This small molecule binds to this protein.
Small molecule (SMILES): N[C@H](CCC(=O)O)C(=O)O

Binding-site contacts:
Ligand atom CA contacts residue THR79 of chain 1.C at 4.0 Å.
Ligand atom CG contacts residue SER15 of chain 1.C at 3.6 Å.
Ligand atom C contacts residue CYS188 of chain 1.C at 3.8 Å (hydrophobic).
Ligand atom N contacts residue CYS77 of chain 1.C at 3.3 Å (h-bond).
Ligand atom OE1 contacts residue PRO45 of chain 1.C at 3.3 Å.
Ligand atom CB contacts residue THR189 of chain 1.C at 3.6 Å.
Ligand atom OXT contacts residue ASN78 of chain 1.C at 3.0 Å (h-bond).
Ligand atom OE2 contacts residue PRO45 of chain 1.C at 3.5 Å.
Ligand atom O contacts residue THR79 of chain 1.C at 2.6 Å (h-bond).
Ligand atom N contacts residue THR189 of chain 1.C at 2.9 Å (h-bond).
Ligand atom O contacts residue ASN78 of chain 1.C at 3.9 Å.
Ligand atom O contacts residue CYS77 of chain 1.C at 4.1 Å.
Ligand atom N contacts residue ASP14 of chain 1.C at 3.2 Å (salt-bridge).
Ligand atom OE2 contacts residue CYS44 of chain 1.C at 3.8 Å.
Ligand atom O contacts residue CYS188 of chain 1.C at 3.9 Å.
Ligand atom OXT contacts residue THR189 of chain 1.C at 3.0 Å (h-bond).
Ligand atom O contacts residue THR121 of chain 1.C at 3.5 Å.
Ligand atom OE1 contacts residue THR121 of chain 1.C at 3.8 Å.
Ligand atom OE2 contacts residue GLY47 of chain 1.C at 3.9 Å.
Ligand atom C contacts residue THR189 of chain 1.C at 3.8 Å.
Ligand atom CA contacts residue SER15 of chain 1.C at 3.8 Å.
Ligand atom CA contacts residue THR189 of chain 1.C at 3.6 Å.
Ligand atom OE1 contacts residue TYR46 of chain 1.C at 3.4 Å (h-bond).
Ligand atom CD contacts residue GLY47 of chain 1.C at 3.8 Å.
Ligand atom C contacts residue CYS77 of chain 1.C at 3.6 Å (hydrophobic).
Ligand atom CD contacts residue TYR46 of chain 1.C at 3.5 Å (hydrophobic).
Ligand atom C contacts residue THR79 of chain 1.C at 3.5 Å.
Ligand atom CA contacts residue CYS77 of chain 1.C at 3.5 Å (hydrophobic).
Ligand atom C contacts residue ASN78 of chain 1.C at 3.7 Å.
Ligand atom CG contacts residue HIS190 of chain 1.C at 3.8 Å.
Ligand atom CD contacts residue SER15 of chain 1.C at 3.5 Å.
Ligand atom CD contacts residue PRO45 of chain 1.C at 3.7 Å (hydrophobic).
Ligand atom OXT contacts residue CYS77 of chain 1.C at 3.8 Å.
Ligand atom CB contacts residue HIS190 of chain 1.C at 3.8 Å.
Ligand atom CB contacts residue CYS188 of chain 1.C at 3.6 Å (hydrophobic).
Ligand atom OE2 contacts residue SER15 of chain 1.C at 2.6 Å (h-bond).
Ligand atom N contacts residue SER15 of chain 1.C at 3.2 Å (h-bond).
Ligand atom OXT contacts residue CYS188 of chain 1.C at 3.7 Å.
Ligand atom OE1 contacts residue GLY47 of chain 1.C at 2.9 Å (h-bond).
Ligand atom OE2 contacts residue TYR46 of chain 1.C at 2.8 Å (h-bond).

Sequence of chain 1.C:
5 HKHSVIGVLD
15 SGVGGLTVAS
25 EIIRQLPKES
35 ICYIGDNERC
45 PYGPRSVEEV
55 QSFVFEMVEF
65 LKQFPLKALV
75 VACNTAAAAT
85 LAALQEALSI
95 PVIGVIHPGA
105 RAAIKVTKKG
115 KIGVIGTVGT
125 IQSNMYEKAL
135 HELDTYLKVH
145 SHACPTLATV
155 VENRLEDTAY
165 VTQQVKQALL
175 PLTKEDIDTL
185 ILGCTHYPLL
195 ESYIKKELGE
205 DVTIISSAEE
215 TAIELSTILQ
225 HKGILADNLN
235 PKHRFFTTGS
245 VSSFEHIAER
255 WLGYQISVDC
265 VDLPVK